This protein binds this small molecule.
Small molecule (SMILES): CC(=O)N[C@@H]1[C@@H](O)[C@H](O)[C@@H](CO)O[C@H]1O

Binding-site contacts:
Ligand atom C2 contacts residue ASN160 of chain 1.A at 2.5 Å.
Ligand atom O6 contacts residue SER30 of chain 1.C at 3.4 Å (h-bond).
Ligand atom O5 contacts residue TYR89 of chain 1.C at 3.8 Å.
Ligand atom C6 contacts residue TYR89 of chain 1.C at 4.4 Å (hydrophobic).
Ligand atom C1 contacts residue ASN160 of chain 1.A at 1.4 Å.
Ligand atom N2 contacts residue GLU159 of chain 1.A at 3.6 Å (salt-bridge).
Ligand atom O6 contacts residue GLY29 of chain 1.C at 4.0 Å.
Ligand atom O7 contacts residue GLU159 of chain 1.A at 3.4 Å (salt-bridge).
Ligand atom O5 contacts residue ASN160 of chain 1.A at 2.3 Å (h-bond).
Ligand atom N2 contacts residue ASN160 of chain 1.A at 3.0 Å (h-bond).
Ligand atom C1 contacts residue TYR89 of chain 1.C at 4.4 Å (hydrophobic).
Ligand atom C6 contacts residue GLY29 of chain 1.C at 4.1 Å.
Ligand atom C7 contacts residue GLU159 of chain 1.A at 3.1 Å.
Ligand atom C8 contacts residue THR120 of chain 1.A at 4.1 Å.
Ligand atom C6 contacts residue SER30 of chain 1.C at 3.6 Å.
Ligand atom O7 contacts residue ASN160 of chain 1.A at 3.9 Å.
Ligand atom C3 contacts residue ASN160 of chain 1.A at 3.8 Å.
Ligand atom C7 contacts residue ASN160 of chain 1.A at 3.7 Å.
Ligand atom C5 contacts residue ASN160 of chain 1.A at 3.6 Å.
Ligand atom O6 contacts residue TYR89 of chain 1.C at 3.2 Å (h-bond).
Ligand atom C1 contacts residue GLU159 of chain 1.A at 4.4 Å.
Ligand atom C8 contacts residue GLU159 of chain 1.A at 3.2 Å.
Ligand atom C4 contacts residue ASN160 of chain 1.A at 4.2 Å.
Ligand atom O6 contacts residue TYR108 of chain 1.B at 4.4 Å.
Ligand atom C2 contacts residue GLU159 of chain 1.A at 4.3 Å.

Sequence of chain 1.A:
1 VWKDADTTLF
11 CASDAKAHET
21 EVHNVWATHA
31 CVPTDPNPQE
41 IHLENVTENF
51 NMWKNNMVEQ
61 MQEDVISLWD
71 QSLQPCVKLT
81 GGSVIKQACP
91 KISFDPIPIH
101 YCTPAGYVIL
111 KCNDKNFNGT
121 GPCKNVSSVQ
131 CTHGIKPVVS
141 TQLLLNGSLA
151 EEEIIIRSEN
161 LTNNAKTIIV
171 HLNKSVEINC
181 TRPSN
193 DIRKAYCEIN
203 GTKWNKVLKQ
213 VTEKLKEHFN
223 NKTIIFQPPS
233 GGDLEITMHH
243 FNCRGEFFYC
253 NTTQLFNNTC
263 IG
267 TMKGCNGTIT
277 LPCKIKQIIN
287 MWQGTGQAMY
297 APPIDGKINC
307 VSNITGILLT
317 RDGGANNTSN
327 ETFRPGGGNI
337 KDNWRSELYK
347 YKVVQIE

Sequence of chain 1.C:
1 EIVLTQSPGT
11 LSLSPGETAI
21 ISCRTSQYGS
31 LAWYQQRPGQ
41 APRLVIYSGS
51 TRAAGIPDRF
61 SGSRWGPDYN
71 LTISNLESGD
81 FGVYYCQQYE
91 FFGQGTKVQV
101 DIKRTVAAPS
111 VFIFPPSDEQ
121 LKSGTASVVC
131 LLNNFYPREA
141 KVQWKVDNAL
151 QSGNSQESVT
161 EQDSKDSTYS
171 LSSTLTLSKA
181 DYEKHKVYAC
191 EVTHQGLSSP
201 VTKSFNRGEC

Sequence of chain 1.B:
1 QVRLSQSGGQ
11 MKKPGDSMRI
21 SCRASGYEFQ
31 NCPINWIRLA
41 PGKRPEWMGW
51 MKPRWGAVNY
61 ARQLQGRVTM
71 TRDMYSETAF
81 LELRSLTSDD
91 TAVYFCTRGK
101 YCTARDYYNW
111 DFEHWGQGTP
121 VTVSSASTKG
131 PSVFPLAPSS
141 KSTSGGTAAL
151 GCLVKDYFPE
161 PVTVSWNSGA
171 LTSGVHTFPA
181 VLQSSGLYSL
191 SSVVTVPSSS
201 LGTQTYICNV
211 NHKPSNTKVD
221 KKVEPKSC